Sequence of chain 1.D:
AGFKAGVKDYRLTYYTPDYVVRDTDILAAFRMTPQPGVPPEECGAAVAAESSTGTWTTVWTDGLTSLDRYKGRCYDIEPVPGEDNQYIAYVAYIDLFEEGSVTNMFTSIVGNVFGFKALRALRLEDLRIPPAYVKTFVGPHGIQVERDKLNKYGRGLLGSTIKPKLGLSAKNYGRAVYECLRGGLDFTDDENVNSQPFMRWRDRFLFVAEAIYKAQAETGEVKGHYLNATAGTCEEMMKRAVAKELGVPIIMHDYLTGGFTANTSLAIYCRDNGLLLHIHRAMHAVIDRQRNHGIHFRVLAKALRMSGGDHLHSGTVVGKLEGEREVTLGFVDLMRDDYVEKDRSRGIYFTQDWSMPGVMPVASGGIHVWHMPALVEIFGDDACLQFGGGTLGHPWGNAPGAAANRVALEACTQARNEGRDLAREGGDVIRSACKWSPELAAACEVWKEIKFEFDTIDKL

Sequence of chain 1.C:
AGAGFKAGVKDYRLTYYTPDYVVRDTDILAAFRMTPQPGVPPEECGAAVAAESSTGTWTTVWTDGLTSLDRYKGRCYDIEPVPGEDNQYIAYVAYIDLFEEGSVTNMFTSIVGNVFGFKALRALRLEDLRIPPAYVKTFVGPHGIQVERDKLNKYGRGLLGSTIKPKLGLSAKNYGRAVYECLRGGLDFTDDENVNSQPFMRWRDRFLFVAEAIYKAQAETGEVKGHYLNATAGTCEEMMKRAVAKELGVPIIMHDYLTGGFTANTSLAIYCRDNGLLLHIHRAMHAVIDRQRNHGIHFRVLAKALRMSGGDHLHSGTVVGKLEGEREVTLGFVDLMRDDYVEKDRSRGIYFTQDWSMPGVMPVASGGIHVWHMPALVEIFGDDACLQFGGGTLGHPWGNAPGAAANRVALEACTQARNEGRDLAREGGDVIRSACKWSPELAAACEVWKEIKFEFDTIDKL

Binding-site contacts:
Ligand atom O2 contacts residue MG1 of chain 1.FA at 2.2 Å.
Ligand atom O3P contacts residue GLY403 of chain 1.C at 2.9 Å (h-bond).
Ligand atom O1P contacts residue THR65 of chain 1.D at 2.6 Å (h-bond).
Ligand atom C contacts residue ASN123 of chain 1.D at 3.5 Å.
Ligand atom O7 contacts residue MG1 of chain 1.FA at 2.1 Å.
Ligand atom O1P contacts residue LYS175 of chain 1.C at 3.4 Å.
Ligand atom O7 contacts residue LYS177 of chain 1.C at 2.7 Å (salt-bridge).
Ligand atom O3 contacts residue MG1 of chain 1.FA at 2.3 Å.
Ligand atom O5 contacts residue LEU335 of chain 1.C at 3.3 Å.
Ligand atom O7 contacts residue ASP203 of chain 1.C at 3.1 Å (salt-bridge).
Ligand atom O4 contacts residue SER379 of chain 1.C at 2.9 Å (h-bond).
Ligand atom O4P contacts residue ARG295 of chain 1.C at 2.8 Å (salt-bridge).
Ligand atom O2P contacts residue THR65 of chain 1.D at 3.2 Å (h-bond).
Ligand atom O7 contacts residue ASN123 of chain 1.D at 2.9 Å (h-bond).
Ligand atom C3 contacts residue KCX201 of chain 1.C at 3.2 Å.
Ligand atom O2P contacts residue GLY380 of chain 1.C at 3.5 Å.
Ligand atom O2 contacts residue ASP203 of chain 1.C at 3.3 Å (salt-bridge).
Ligand atom C contacts residue MG1 of chain 1.FA at 2.8 Å.
Ligand atom P1 contacts residue THR65 of chain 1.D at 3.3 Å.
Ligand atom O6 contacts residue LYS334 of chain 1.C at 2.9 Å (salt-bridge).
Ligand atom O7 contacts residue GLU204 of chain 1.C at 3.1 Å (salt-bridge).
Ligand atom O2P contacts residue GLY381 of chain 1.C at 3.0 Å (h-bond).
Ligand atom O2P contacts residue TRP66 of chain 1.D at 3.2 Å.
Ligand atom O1 contacts residue LYS175 of chain 1.C at 3.2 Å (salt-bridge).
Ligand atom O2 contacts residue LYS175 of chain 1.C at 3.1 Å (salt-bridge).
Ligand atom O3 contacts residue GLU204 of chain 1.C at 2.9 Å (salt-bridge).
Ligand atom C3 contacts residue MG1 of chain 1.FA at 3.1 Å.
Ligand atom O1P contacts residue GLY404 of chain 1.C at 2.8 Å (h-bond).
Ligand atom O3 contacts residue HIS294 of chain 1.C at 2.9 Å (h-bond).
Ligand atom O6P contacts residue ARG295 of chain 1.C at 2.8 Å (salt-bridge).
Ligand atom O2 contacts residue KCX201 of chain 1.C at 3.0 Å (h-bond).
Ligand atom C contacts residue LYS175 of chain 1.C at 3.5 Å.
Ligand atom O6 contacts residue GLU60 of chain 1.D at 3.4 Å (salt-bridge).
Ligand atom O5P contacts residue HIS327 of chain 1.C at 3.0 Å (h-bond).
Ligand atom O5P contacts residue SER379 of chain 1.C at 3.3 Å (h-bond).
Ligand atom O2 contacts residue THR173 of chain 1.C at 3.2 Å (h-bond).
Ligand atom O4 contacts residue GLY380 of chain 1.C at 3.4 Å.
Ligand atom O2P contacts residue LYS334 of chain 1.C at 2.7 Å (salt-bridge).
Ligand atom O3 contacts residue KCX201 of chain 1.C at 2.7 Å (h-bond).
Ligand atom C2 contacts residue MG1 of chain 1.FA at 2.8 Å.

A small-molecule ligand and the protein it binds are described below.
Small molecule (SMILES): O=C(O)[C@@](O)(COP(=O)(O)O)[C@H](O)[C@H](O)COP(=O)(O)O